This small molecule binds to this protein.
Small molecule (SMILES): CC(C)C1=CC(=O)C(C)C=C1O

Binding-site contacts:
Ligand atom O1 contacts residue HIS55 of chain 1.B at 0.9 Å.
Ligand atom C7 contacts residue HIS55 of chain 1.B at 3.4 Å.
Ligand atom C3 contacts residue HIS55 of chain 1.B at 1.9 Å.
Ligand atom C7 contacts residue TYR38 of chain 1.B at 3.2 Å (hydrophobic).
Ligand atom C3 contacts residue VAL59 of chain 1.B at 3.7 Å (hydrophobic).
Ligand atom C6 contacts residue THR56 of chain 1.B at 3.8 Å.
Ligand atom O contacts residue PHE21 of chain 1.B at 2.2 Å.
Ligand atom C2 contacts residue VAL59 of chain 1.B at 3.2 Å (hydrophobic).
Ligand atom C4 contacts residue HIS55 of chain 1.B at 2.0 Å.
Ligand atom C9 contacts residue PHE21 of chain 1.B at 2.7 Å (hydrophobic).
Ligand atom C1 contacts residue HEM1 of chain 1.M at 3.5 Å.
Ligand atom C5 contacts residue TYR38 of chain 1.B at 2.8 Å (hydrophobic).
Ligand atom C8 contacts residue THR56 of chain 1.B at 1.7 Å.
Ligand atom C2 contacts residue HEM1 of chain 1.M at 3.6 Å.
Ligand atom C7 contacts residue THR56 of chain 1.B at 2.3 Å.
Ligand atom C9 contacts residue TYR38 of chain 1.B at 2.5 Å (hydrophobic).
Ligand atom C7 contacts residue PHE52 of chain 1.B at 3.9 Å (hydrophobic).
Ligand atom O contacts residue HIS55 of chain 1.B at 3.1 Å (h-bond).
Ligand atom C7 contacts residue PHE21 of chain 1.B at 3.2 Å (hydrophobic).
Ligand atom C9 contacts residue THR56 of chain 1.B at 3.3 Å.
Ligand atom O contacts residue VAL59 of chain 1.B at 3.9 Å.
Ligand atom C1 contacts residue VAL59 of chain 1.B at 3.6 Å (hydrophobic).
Ligand atom C5 contacts residue THR56 of chain 1.B at 3.2 Å.
Ligand atom C4 contacts residue THR56 of chain 1.B at 3.4 Å.
Ligand atom O contacts residue PHE35 of chain 1.B at 3.5 Å.
Ligand atom C3 contacts residue PHE21 of chain 1.B at 3.4 Å (hydrophobic).
Ligand atom C2 contacts residue HIS55 of chain 1.B at 0.9 Å.
Ligand atom C5 contacts residue HIS55 of chain 1.B at 1.6 Å.
Ligand atom C9 contacts residue PHE52 of chain 1.B at 3.2 Å (hydrophobic).
Ligand atom C contacts residue HIS55 of chain 1.B at 0.5 Å.
Ligand atom C6 contacts residue HIS55 of chain 1.B at 0.6 Å.
Ligand atom C2 contacts residue PHE35 of chain 1.B at 3.5 Å (hydrophobic).
Ligand atom C contacts residue HEM1 of chain 1.M at 2.2 Å.
Ligand atom C1 contacts residue HIS55 of chain 1.B at 0.8 Å.
Ligand atom C6 contacts residue TYR38 of chain 1.B at 3.7 Å (hydrophobic).
Ligand atom O1 contacts residue HEM1 of chain 1.M at 3.5 Å (h-bond).
Ligand atom C8 contacts residue PHE21 of chain 1.B at 2.6 Å (hydrophobic).
Ligand atom C3 contacts residue PHE35 of chain 1.B at 3.4 Å (hydrophobic).
Ligand atom C4 contacts residue PHE21 of chain 1.B at 3.9 Å (hydrophobic).
Ligand atom C4 contacts residue TYR38 of chain 1.B at 3.1 Å (hydrophobic).

Sequence of chain 1.B:
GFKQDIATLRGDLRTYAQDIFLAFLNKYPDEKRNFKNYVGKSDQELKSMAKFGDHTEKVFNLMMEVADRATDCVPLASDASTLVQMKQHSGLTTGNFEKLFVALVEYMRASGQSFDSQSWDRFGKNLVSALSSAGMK